A small-molecule ligand and the protein it binds are described below.
Small molecule (SMILES): CC(=O)N[C@H]1[C@H](O[C@H]2[C@H](O)[C@@H](NC(C)=O)CO[C@@H]2CO)O[C@H](CO)[C@@H](O)[C@@H]1O

Binding-site contacts:
Ligand atom N2 contacts residue ASN801 of chain 1.C at 3.0 Å (h-bond).
Ligand atom C8 contacts residue GLN804 of chain 1.C at 4.0 Å.
Ligand atom C1 contacts residue ASN801 of chain 1.C at 1.4 Å.
Ligand atom O5 contacts residue GLN804 of chain 1.C at 4.4 Å.
Ligand atom O6 contacts residue GLN804 of chain 1.C at 3.4 Å.
Ligand atom O7 contacts residue GLN804 of chain 1.C at 4.5 Å.
Ligand atom O7 contacts residue ASN801 of chain 1.C at 4.1 Å.
Ligand atom C3 contacts residue ASN801 of chain 1.C at 3.8 Å.
Ligand atom C8 contacts residue PHE817 of chain 1.C at 4.2 Å (hydrophobic).
Ligand atom C6 contacts residue GLN804 of chain 1.C at 3.8 Å.
Ligand atom O6 contacts residue GLN935 of chain 1.C at 4.4 Å.
Ligand atom O6 contacts residue SER803 of chain 1.C at 4.5 Å.
Ligand atom C5 contacts residue ASN801 of chain 1.C at 3.7 Å.
Ligand atom C1 contacts residue SER803 of chain 1.C at 3.4 Å.
Ligand atom O5 contacts residue SER803 of chain 1.C at 3.6 Å.
Ligand atom C5 contacts residue GLN804 of chain 1.C at 3.8 Å.
Ligand atom O5 contacts residue ASN801 of chain 1.C at 2.3 Å (h-bond).
Ligand atom C4 contacts residue ASN801 of chain 1.C at 4.3 Å.
Ligand atom C5 contacts residue SER803 of chain 1.C at 3.8 Å.
Ligand atom C2 contacts residue ASN801 of chain 1.C at 2.5 Å.
Ligand atom C7 contacts residue ASN801 of chain 1.C at 3.8 Å.

Sequence of chain 1.C:
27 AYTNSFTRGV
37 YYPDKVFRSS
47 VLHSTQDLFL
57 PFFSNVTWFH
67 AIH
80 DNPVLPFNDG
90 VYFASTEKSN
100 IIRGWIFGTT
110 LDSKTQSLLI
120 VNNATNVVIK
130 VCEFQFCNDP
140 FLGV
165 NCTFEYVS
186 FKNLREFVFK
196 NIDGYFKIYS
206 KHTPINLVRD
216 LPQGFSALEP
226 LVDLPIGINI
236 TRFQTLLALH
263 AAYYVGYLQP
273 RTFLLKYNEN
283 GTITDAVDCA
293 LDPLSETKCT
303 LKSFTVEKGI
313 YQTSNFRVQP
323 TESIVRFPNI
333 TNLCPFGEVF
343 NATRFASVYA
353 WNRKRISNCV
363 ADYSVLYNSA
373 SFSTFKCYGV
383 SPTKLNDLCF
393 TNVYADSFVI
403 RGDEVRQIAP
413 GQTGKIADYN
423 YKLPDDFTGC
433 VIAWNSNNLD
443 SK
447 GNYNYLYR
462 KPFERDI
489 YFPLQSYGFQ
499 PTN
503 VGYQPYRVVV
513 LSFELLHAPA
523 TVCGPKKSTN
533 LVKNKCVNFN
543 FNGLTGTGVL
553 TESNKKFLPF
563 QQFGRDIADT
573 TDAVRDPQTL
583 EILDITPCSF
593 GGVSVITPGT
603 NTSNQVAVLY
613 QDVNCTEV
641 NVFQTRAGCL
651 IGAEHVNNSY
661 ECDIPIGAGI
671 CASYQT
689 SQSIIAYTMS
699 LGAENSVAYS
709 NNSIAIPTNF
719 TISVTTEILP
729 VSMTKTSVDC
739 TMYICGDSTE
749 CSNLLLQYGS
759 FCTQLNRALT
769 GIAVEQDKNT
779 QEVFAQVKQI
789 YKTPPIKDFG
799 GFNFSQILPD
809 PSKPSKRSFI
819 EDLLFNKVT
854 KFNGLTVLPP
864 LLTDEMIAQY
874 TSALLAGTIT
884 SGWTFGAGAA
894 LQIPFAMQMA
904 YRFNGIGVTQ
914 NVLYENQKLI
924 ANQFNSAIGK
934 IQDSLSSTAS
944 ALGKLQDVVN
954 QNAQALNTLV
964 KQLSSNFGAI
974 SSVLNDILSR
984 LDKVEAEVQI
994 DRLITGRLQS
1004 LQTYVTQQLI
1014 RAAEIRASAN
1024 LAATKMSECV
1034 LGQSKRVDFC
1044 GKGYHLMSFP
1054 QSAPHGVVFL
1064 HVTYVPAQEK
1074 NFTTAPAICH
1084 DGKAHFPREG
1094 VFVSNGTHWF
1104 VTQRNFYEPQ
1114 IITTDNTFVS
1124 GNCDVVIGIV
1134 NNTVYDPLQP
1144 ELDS